Sequence of chain 1.D:
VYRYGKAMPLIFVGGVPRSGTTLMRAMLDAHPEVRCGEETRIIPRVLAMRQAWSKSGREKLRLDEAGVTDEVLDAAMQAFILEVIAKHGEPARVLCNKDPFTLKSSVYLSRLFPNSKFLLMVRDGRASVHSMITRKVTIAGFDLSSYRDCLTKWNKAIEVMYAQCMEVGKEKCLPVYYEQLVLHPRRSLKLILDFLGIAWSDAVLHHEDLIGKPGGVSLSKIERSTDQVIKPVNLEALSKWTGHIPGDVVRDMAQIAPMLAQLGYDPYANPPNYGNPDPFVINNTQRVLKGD

Binding-site contacts:
Ligand atom N3 contacts residue TYR216 of chain 1.D at 2.9 Å (h-bond).
Ligand atom O1P contacts residue ARG56 of chain 1.D at 3.1 Å (salt-bridge).
Ligand atom C2' contacts residue GLN266 of chain 1.D at 3.3 Å.
Ligand atom N1 contacts residue ASN272 of chain 1.D at 3.1 Å (h-bond).
Ligand atom C3' contacts residue GLN266 of chain 1.D at 3.3 Å.
Ligand atom O4P contacts residue ARG56 of chain 1.D at 2.9 Å (salt-bridge).
Ligand atom N6 contacts residue LYS269 of chain 1.D at 2.8 Å (salt-bridge).
Ligand atom O2' contacts residue ALA275 of chain 1.D at 3.4 Å.
Ligand atom C6 contacts residue GLN266 of chain 1.D at 3.4 Å.
Ligand atom P2 contacts residue THR59 of chain 1.D at 3.3 Å.
Ligand atom C5' contacts residue SER263 of chain 1.D at 3.1 Å.
Ligand atom P2 contacts residue ARG56 of chain 1.D at 3.3 Å.
Ligand atom O5' contacts residue GLY58 of chain 1.D at 2.7 Å (h-bond).
Ligand atom O5' contacts residue SER57 of chain 1.D at 3.4 Å (h-bond).
Ligand atom C5' contacts residue ARG56 of chain 1.D at 3.3 Å.
Ligand atom N7 contacts residue VAL267 of chain 1.D at 3.1 Å.
Ligand atom N6 contacts residue PRO270 of chain 1.D at 3.4 Å (h-bond).
Ligand atom C8 contacts residue VAL267 of chain 1.D at 3.4 Å (hydrophobic).
Ligand atom O5' contacts residue ARG56 of chain 1.D at 3.0 Å.
Ligand atom O3' contacts residue ARG161 of chain 1.D at 2.7 Å (salt-bridge).
Ligand atom N7 contacts residue GLN266 of chain 1.D at 3.2 Å (h-bond).
Ligand atom O5P contacts residue SER57 of chain 1.D at 2.9 Å (h-bond).
Ligand atom O5P contacts residue GLY58 of chain 1.D at 3.0 Å (h-bond).
Ligand atom O4P contacts residue SER263 of chain 1.D at 2.9 Å (h-bond).
Ligand atom C5 contacts residue GLN266 of chain 1.D at 3.4 Å.
Ligand atom C2 contacts residue ASN272 of chain 1.D at 3.2 Å.
Ligand atom O5P contacts residue ARG56 of chain 1.D at 3.0 Å (salt-bridge).
Ligand atom P1 contacts residue SER169 of chain 1.D at 3.4 Å.
Ligand atom O6P contacts residue THR60 of chain 1.D at 2.7 Å (h-bond).
Ligand atom O6P contacts residue THR59 of chain 1.D at 3.0 Å (h-bond).
Ligand atom O3P contacts residue SER169 of chain 1.D at 3.3 Å.
Ligand atom O5P contacts residue THR59 of chain 1.D at 2.5 Å (h-bond).
Ligand atom O2P contacts residue ARG173 of chain 1.D at 3.3 Å (salt-bridge).
Ligand atom O3P contacts residue ARG161 of chain 1.D at 2.6 Å (salt-bridge).
Ligand atom O1P contacts residue SER169 of chain 1.D at 2.5 Å (h-bond).
Ligand atom N6 contacts residue GLN266 of chain 1.D at 3.3 Å (h-bond).
Ligand atom O2P contacts residue LYS278 of chain 1.D at 3.0 Å (salt-bridge).
Ligand atom P2 contacts residue GLY58 of chain 1.D at 3.4 Å.
Ligand atom O2P contacts residue ALA275 of chain 1.D at 3.5 Å.
Ligand atom O1P contacts residue ARG173 of chain 1.D at 2.7 Å (salt-bridge).

The protein below binds the small molecule below.
Small molecule (SMILES): Nc1ncnc2c1ncn2[C@@H]1O[C@H](COP(=O)(O)O)[C@@H](OP(=O)(O)O)[C@H]1O